Binding-site contacts:
Ligand atom C1 contacts residue WCC1 of chain 1.D at 3.2 Å.
Ligand atom C2 contacts residue LYS583 of chain 1.A at 4.4 Å.
Ligand atom O1 contacts residue WCC1 of chain 1.D at 2.8 Å (h-bond).
Ligand atom C contacts residue ALA584 of chain 1.A at 4.3 Å (hydrophobic).
Ligand atom C4 contacts residue ALA584 of chain 1.A at 4.0 Å (hydrophobic).
Ligand atom C2 contacts residue ILE587 of chain 1.A at 3.8 Å (hydrophobic).
Ligand atom O1 contacts residue LYS583 of chain 1.A at 3.2 Å.
Ligand atom O1 contacts residue ILE587 of chain 1.A at 4.3 Å.
Ligand atom C contacts residue WCC1 of chain 1.D at 1.9 Å.
Ligand atom N contacts residue CYS546 of chain 1.A at 3.6 Å.
Ligand atom O1 contacts residue CYS546 of chain 1.A at 3.1 Å.
Ligand atom C3 contacts residue GLY465 of chain 1.A at 3.4 Å.
Ligand atom N contacts residue ALA584 of chain 1.A at 3.6 Å.
Ligand atom C2 contacts residue GLY465 of chain 1.A at 3.8 Å.
Ligand atom C contacts residue LYS583 of chain 1.A at 3.8 Å.
Ligand atom N contacts residue ILE587 of chain 1.A at 3.8 Å.
Ligand atom O1 contacts residue HIS113 of chain 1.A at 3.4 Å (h-bond).
Ligand atom C4 contacts residue ALA464 of chain 1.A at 3.5 Å (hydrophobic).
Ligand atom C contacts residue ILE587 of chain 1.A at 4.3 Å (hydrophobic).
Ligand atom C3 contacts residue ALA584 of chain 1.A at 3.8 Å (hydrophobic).
Ligand atom C1 contacts residue ALA584 of chain 1.A at 3.4 Å (hydrophobic).
Ligand atom C1 contacts residue CYS546 of chain 1.A at 4.0 Å (hydrophobic).
Ligand atom C4 contacts residue ILE587 of chain 1.A at 3.7 Å (hydrophobic).
Ligand atom C4 contacts residue GLY588 of chain 1.A at 4.1 Å.
Ligand atom N contacts residue WCC1 of chain 1.D at 2.9 Å (h-bond).
Ligand atom C1 contacts residue LYS583 of chain 1.A at 4.3 Å.
Ligand atom C2 contacts residue ALA464 of chain 1.A at 4.3 Å (hydrophobic).
Ligand atom C2 contacts residue ASN549 of chain 1.A at 4.0 Å.
Ligand atom C4 contacts residue ALA576 of chain 1.A at 3.9 Å (hydrophobic).
Ligand atom C contacts residue CYS546 of chain 1.A at 2.9 Å (hydrophobic).
Ligand atom O1 contacts residue FE1 of chain 1.F at 4.1 Å.
Ligand atom C1 contacts residue GLY465 of chain 1.A at 3.4 Å.
Ligand atom C3 contacts residue ALA576 of chain 1.A at 4.0 Å (hydrophobic).
Ligand atom C2 contacts residue ALA584 of chain 1.A at 3.7 Å (hydrophobic).
Ligand atom N contacts residue LYS583 of chain 1.A at 3.7 Å.
Ligand atom C3 contacts residue ALA464 of chain 1.A at 3.7 Å (hydrophobic).
Ligand atom C contacts residue FE1 of chain 1.F at 4.3 Å.
Ligand atom C3 contacts residue ILE587 of chain 1.A at 4.4 Å (hydrophobic).

A protein and the small-molecule ligand that binds it are described below.
Small molecule (SMILES): CCCCNC=O

Sequence of chain 1.A:
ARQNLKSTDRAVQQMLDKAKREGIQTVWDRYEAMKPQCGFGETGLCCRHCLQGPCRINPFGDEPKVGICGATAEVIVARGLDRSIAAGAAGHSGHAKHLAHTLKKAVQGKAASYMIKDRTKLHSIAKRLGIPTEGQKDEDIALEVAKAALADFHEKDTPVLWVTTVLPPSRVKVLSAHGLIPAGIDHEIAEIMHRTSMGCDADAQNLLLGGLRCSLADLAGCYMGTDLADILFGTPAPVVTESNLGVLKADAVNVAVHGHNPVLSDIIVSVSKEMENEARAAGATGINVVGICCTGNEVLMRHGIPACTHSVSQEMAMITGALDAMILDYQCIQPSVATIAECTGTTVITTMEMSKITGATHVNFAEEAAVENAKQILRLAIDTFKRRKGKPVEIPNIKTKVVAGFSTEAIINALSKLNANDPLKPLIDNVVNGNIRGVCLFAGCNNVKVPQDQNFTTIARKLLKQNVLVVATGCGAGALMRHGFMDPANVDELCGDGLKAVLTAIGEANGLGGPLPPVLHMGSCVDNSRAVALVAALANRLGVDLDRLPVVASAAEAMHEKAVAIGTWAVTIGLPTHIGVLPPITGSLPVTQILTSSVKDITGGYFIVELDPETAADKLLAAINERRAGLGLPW